A protein and the small-molecule ligand that binds it are described below.
Small molecule (SMILES): NCCc1ccc(O)c(O)c1

Sequence of chain 1.A:
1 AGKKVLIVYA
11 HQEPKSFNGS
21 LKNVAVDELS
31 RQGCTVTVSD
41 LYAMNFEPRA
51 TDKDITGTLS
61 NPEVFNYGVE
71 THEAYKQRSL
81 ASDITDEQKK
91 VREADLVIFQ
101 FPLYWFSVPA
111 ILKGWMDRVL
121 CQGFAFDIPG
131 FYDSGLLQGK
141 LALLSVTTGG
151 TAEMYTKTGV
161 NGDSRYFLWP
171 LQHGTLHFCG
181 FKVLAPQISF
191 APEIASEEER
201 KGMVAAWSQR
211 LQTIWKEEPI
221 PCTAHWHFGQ

Binding-site contacts:
Ligand atom N1 contacts residue PHE126 of chain 1.A at 4.1 Å.
Ligand atom O2 contacts residue TRP105 of chain 1.B at 4.3 Å.
Ligand atom C3 contacts residue TRP105 of chain 1.B at 4.4 Å (hydrophobic).
Ligand atom O1 contacts residue FAD1 of chain 1.G at 3.5 Å (h-bond).
Ligand atom C3 contacts residue PHE126 of chain 1.A at 4.2 Å (hydrophobic).
Ligand atom C6 contacts residue FAD1 of chain 1.G at 3.6 Å.
Ligand atom C2 contacts residue FAD1 of chain 1.G at 3.8 Å.
Ligand atom C7 contacts residue PHE126 of chain 1.A at 4.5 Å (hydrophobic).
Ligand atom O1 contacts residue PHE126 of chain 1.A at 4.0 Å.
Ligand atom O2 contacts residue PHE178 of chain 1.A at 3.4 Å.
Ligand atom C2 contacts residue PHE126 of chain 1.A at 3.7 Å (hydrophobic).
Ligand atom O2 contacts residue FAD1 of chain 1.G at 3.4 Å.
Ligand atom C3 contacts residue FAD1 of chain 1.G at 3.5 Å.
Ligand atom O1 contacts residue TRP105 of chain 1.B at 3.2 Å.
Ligand atom N1 contacts residue GLN122 of chain 1.A at 3.1 Å (h-bond).
Ligand atom C8 contacts residue FAD1 of chain 1.G at 3.8 Å.
Ligand atom C5 contacts residue PHE178 of chain 1.A at 3.9 Å (hydrophobic).
Ligand atom C1 contacts residue PHE126 of chain 1.A at 4.3 Å (hydrophobic).
Ligand atom C7 contacts residue FAD1 of chain 1.G at 3.8 Å.
Ligand atom C3 contacts residue PHE178 of chain 1.A at 3.9 Å (hydrophobic).
Ligand atom O1 contacts residue PHE178 of chain 1.A at 3.8 Å.
Ligand atom O2 contacts residue GLY174 of chain 1.A at 4.5 Å.
Ligand atom C5 contacts residue FAD1 of chain 1.G at 3.6 Å.
Ligand atom C8 contacts residue PHE126 of chain 1.A at 4.2 Å (hydrophobic).
Ligand atom C1 contacts residue FAD1 of chain 1.G at 3.7 Å.
Ligand atom C4 contacts residue FAD1 of chain 1.G at 3.5 Å.
Ligand atom C4 contacts residue PHE178 of chain 1.A at 3.5 Å (hydrophobic).

Sequence of chain 1.B:
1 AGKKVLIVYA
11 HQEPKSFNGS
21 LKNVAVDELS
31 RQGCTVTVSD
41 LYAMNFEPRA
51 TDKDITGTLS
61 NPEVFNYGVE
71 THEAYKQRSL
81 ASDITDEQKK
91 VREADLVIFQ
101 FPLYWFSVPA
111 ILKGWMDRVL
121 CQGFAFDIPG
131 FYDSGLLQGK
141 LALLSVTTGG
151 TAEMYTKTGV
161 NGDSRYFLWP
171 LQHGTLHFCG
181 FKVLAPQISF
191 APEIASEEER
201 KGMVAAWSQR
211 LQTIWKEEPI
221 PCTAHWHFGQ